Sequence of chain 1.A:
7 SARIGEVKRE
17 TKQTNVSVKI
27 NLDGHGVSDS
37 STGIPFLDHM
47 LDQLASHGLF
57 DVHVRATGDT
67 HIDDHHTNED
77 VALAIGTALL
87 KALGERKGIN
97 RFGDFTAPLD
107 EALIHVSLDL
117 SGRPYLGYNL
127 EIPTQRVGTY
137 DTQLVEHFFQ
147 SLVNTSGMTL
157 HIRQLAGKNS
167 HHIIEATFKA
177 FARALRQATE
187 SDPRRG

Sequence of chain 13.A:
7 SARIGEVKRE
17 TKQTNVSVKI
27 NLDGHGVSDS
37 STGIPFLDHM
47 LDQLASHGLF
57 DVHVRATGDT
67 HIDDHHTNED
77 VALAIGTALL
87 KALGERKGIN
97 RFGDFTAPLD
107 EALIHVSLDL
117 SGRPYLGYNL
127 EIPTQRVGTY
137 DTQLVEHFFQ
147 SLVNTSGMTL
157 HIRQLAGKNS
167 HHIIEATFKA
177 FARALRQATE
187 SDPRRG

This protein binds this small molecule.
Small molecule (SMILES): O=P(O)(O)OC[C@H](O)[C@@H](O)c1cnc[nH]1

Binding-site contacts:
Ligand atom C1 contacts residue IYP1 of chain 1.E at 0.1 Å.
Ligand atom C5 contacts residue IYP1 of chain 1.E at 0.6 Å.
Ligand atom O1 contacts residue IYP1 of chain 1.E at 0.2 Å (h-bond).
Ligand atom C6 contacts residue IYP1 of chain 1.E at 0.8 Å.
Ligand atom O4 contacts residue GLN49 of chain 23.A at 2.9 Å (h-bond).
Ligand atom O3 contacts residue IYP1 of chain 1.E at 0.2 Å (h-bond).
Ligand atom O6 contacts residue IYP1 of chain 1.E at 0.1 Å (h-bond).
Ligand atom N3 contacts residue HIS71 of chain 1.A at 3.2 Å (h-bond).
Ligand atom N1 contacts residue IYP1 of chain 1.E at 0.4 Å (h-bond).
Ligand atom C4 contacts residue MN1 of chain 1.C at 3.0 Å.
Ligand atom C4 contacts residue IYP1 of chain 1.E at 0.5 Å.
Ligand atom N1 contacts residue GLU171 of chain 23.A at 3.1 Å (salt-bridge).
Ligand atom N3 contacts residue MN1 of chain 1.B at 2.3 Å.
Ligand atom C1 contacts residue GLU171 of chain 23.A at 3.2 Å.
Ligand atom P6 contacts residue IYP1 of chain 1.E at 0.1 Å.
Ligand atom O6 contacts residue ARG97 of chain 13.A at 3.0 Å (salt-bridge).
Ligand atom O4 contacts residue HIS53 of chain 23.A at 2.9 Å (h-bond).
Ligand atom C2 contacts residue IYP1 of chain 1.E at 0.5 Å.
Ligand atom C6 contacts residue HIS71 of chain 1.A at 3.1 Å.
Ligand atom O1 contacts residue HIS45 of chain 23.A at 3.2 Å.
Ligand atom O4 contacts residue IYP1 of chain 1.E at 0.3 Å (h-bond).
Ligand atom N1 contacts residue HIS167 of chain 23.A at 3.2 Å (h-bond).
Ligand atom N3 contacts residue IYP1 of chain 1.E at 0.9 Å.
Ligand atom O5 contacts residue ARG97 of chain 13.A at 2.8 Å (salt-bridge).
Ligand atom O2 contacts residue IYP1 of chain 1.E at 1.9 Å.
Ligand atom N1 contacts residue MN1 of chain 1.C at 2.2 Å.
Ligand atom C3 contacts residue MN1 of chain 1.C at 3.2 Å.
Ligand atom O6 contacts residue LYS175 of chain 23.A at 2.9 Å (salt-bridge).
Ligand atom O1 contacts residue GLU171 of chain 23.A at 2.6 Å (salt-bridge).
Ligand atom N1 contacts residue HIS72 of chain 1.A at 3.1 Å (h-bond).
Ligand atom O2 contacts residue ARG119 of chain 13.A at 3.3 Å (salt-bridge).
Ligand atom C3 contacts residue GLU171 of chain 23.A at 3.3 Å.
Ligand atom C2 contacts residue EDO1 of chain 1.F at 3.2 Å.
Ligand atom C3 contacts residue IYP1 of chain 1.E at 0.3 Å.
Ligand atom O1 contacts residue MN1 of chain 1.C at 2.5 Å.
Ligand atom N3 contacts residue GLU75 of chain 1.A at 3.3 Å (salt-bridge).
Ligand atom C6 contacts residue MN1 of chain 1.C at 3.2 Å.
Ligand atom O2 contacts residue EDO1 of chain 1.F at 2.9 Å (h-bond).
Ligand atom O5 contacts residue IYP1 of chain 1.E at 0.1 Å (h-bond).
Ligand atom C6 contacts residue MN1 of chain 1.B at 3.1 Å.

Sequence of chain 23.A:
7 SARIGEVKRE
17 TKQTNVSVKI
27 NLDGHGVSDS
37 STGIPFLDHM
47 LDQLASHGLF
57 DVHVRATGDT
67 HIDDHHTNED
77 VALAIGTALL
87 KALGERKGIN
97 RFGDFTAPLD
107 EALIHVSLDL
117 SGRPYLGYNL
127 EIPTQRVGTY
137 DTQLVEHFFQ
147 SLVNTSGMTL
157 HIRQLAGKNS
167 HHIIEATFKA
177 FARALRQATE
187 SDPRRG